Sequence of chain 3.A:
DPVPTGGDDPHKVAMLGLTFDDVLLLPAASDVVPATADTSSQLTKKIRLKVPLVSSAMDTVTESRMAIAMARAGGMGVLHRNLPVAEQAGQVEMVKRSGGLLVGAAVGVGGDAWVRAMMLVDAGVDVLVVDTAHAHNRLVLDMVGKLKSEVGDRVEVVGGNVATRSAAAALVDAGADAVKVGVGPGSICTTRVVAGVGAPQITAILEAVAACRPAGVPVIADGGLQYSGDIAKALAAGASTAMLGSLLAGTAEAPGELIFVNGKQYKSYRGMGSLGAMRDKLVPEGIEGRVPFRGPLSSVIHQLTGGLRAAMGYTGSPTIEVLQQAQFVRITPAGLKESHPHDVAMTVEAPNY

Binding-site contacts:
Ligand atom N1 contacts residue GLU336 of chain 3.A at 2.9 Å (salt-bridge).
Ligand atom O3' contacts residue MET273 of chain 3.A at 3.6 Å.
Ligand atom O2P contacts residue SER217 of chain 3.A at 2.7 Å (h-bond).
Ligand atom C2' contacts residue ASP252 of chain 3.A at 3.6 Å.
Ligand atom O3' contacts residue ASP252 of chain 3.A at 2.5 Å (salt-bridge).
Ligand atom O2' contacts residue ASP252 of chain 3.A at 2.4 Å (salt-bridge).
Ligand atom C8 contacts residue MET88 of chain 3.A at 3.6 Å (hydrophobic).
Ligand atom O2P contacts residue TYR299 of chain 3.A at 2.6 Å (h-bond).
Ligand atom C2 contacts residue 4QO1 of chain 3.C at 3.4 Å.
Ligand atom C4 contacts residue 4QO1 of chain 3.C at 3.7 Å.
Ligand atom O1P contacts residue GLY253 of chain 3.A at 3.7 Å.
Ligand atom C5 contacts residue ILE218 of chain 3.A at 3.7 Å (hydrophobic).
Ligand atom N1 contacts residue 4QO1 of chain 3.C at 3.5 Å.
Ligand atom N3 contacts residue CYS219 of chain 3.A at 3.6 Å.
Ligand atom O3P contacts residue SER276 of chain 3.A at 3.3 Å (h-bond).
Ligand atom P contacts residue SER217 of chain 3.A at 3.7 Å.
Ligand atom N3 contacts residue 4QO1 of chain 3.C at 3.5 Å.
Ligand atom O2' contacts residue ASN191 of chain 3.A at 3.6 Å.
Ligand atom O3' contacts residue SER86 of chain 3.A at 2.8 Å (h-bond).
Ligand atom C3' contacts residue ASP252 of chain 3.A at 3.3 Å.
Ligand atom C3' contacts residue SER86 of chain 3.A at 3.6 Å.
Ligand atom O1P contacts residue GLY216 of chain 3.A at 3.6 Å.
Ligand atom C6 contacts residue GLY303 of chain 3.A at 3.6 Å.
Ligand atom O6 contacts residue GLY303 of chain 3.A at 2.8 Å (h-bond).
Ligand atom O5' contacts residue GLY253 of chain 3.A at 3.6 Å.
Ligand atom C5' contacts residue TYR299 of chain 3.A at 3.5 Å (hydrophobic).
Ligand atom N7 contacts residue MET302 of chain 3.A at 3.1 Å (h-bond).
Ligand atom C2 contacts residue GLU336 of chain 3.A at 3.6 Å.
Ligand atom O1P contacts residue SER217 of chain 3.A at 3.0 Å (h-bond).
Ligand atom O3P contacts residue GLY275 of chain 3.A at 2.9 Å (h-bond).
Ligand atom O1P contacts residue GLY254 of chain 3.A at 2.7 Å (h-bond).
Ligand atom C2 contacts residue CYS219 of chain 3.A at 3.2 Å (hydrophobic).
Ligand atom O6 contacts residue GLY301 of chain 3.A at 3.2 Å.
Ligand atom O6 contacts residue MET302 of chain 3.A at 3.2 Å (h-bond).
Ligand atom O5' contacts residue GLY216 of chain 3.A at 3.5 Å.
Ligand atom C4' contacts residue ASP252 of chain 3.A at 3.4 Å.
Ligand atom O6 contacts residue GLY337 of chain 3.A at 3.5 Å.
Ligand atom N7 contacts residue GLY301 of chain 3.A at 3.6 Å.
Ligand atom N7 contacts residue ILE218 of chain 3.A at 3.6 Å.
Ligand atom O2P contacts residue SER276 of chain 3.A at 3.3 Å (h-bond).

This protein binds this small molecule.
Small molecule (SMILES): O=c1[nH]cnc2c1ncn2[C@@H]1O[C@H](COP(=O)(O)O)[C@@H](O)[C@H]1O